Binding-site contacts:
Ligand atom CD1 contacts residue ASP318 of chain 1.B at 3.8 Å.
Ligand atom CE2 contacts residue ASN155 of chain 1.A at 3.3 Å.
Ligand atom C contacts residue ILE337 of chain 1.A at 3.9 Å (hydrophobic).
Ligand atom CA contacts residue ILE337 of chain 1.A at 3.5 Å (hydrophobic).
Ligand atom CE2 contacts residue ILE342 of chain 1.B at 4.0 Å (hydrophobic).
Ligand atom N contacts residue LYS319 of chain 1.B at 3.6 Å.
Ligand atom CE1 contacts residue VAL316 of chain 1.B at 3.9 Å (hydrophobic).
Ligand atom OXT contacts residue LYS319 of chain 1.B at 3.7 Å.
Ligand atom N contacts residue ASP318 of chain 1.B at 2.7 Å (salt-bridge).
Ligand atom CG contacts residue ILE342 of chain 1.B at 3.9 Å (hydrophobic).
Ligand atom C contacts residue ALA322 of chain 1.B at 4.0 Å (hydrophobic).
Ligand atom CA contacts residue LYS319 of chain 1.B at 3.1 Å.
Ligand atom CA contacts residue ASP318 of chain 1.B at 3.7 Å.
Ligand atom CZ contacts residue ASP318 of chain 1.B at 3.6 Å.
Ligand atom CB contacts residue LEU323 of chain 1.B at 3.8 Å (hydrophobic).
Ligand atom CD1 contacts residue LEU317 of chain 1.B at 3.7 Å (hydrophobic).
Ligand atom CE1 contacts residue LEU317 of chain 1.B at 3.8 Å (hydrophobic).
Ligand atom N contacts residue SER336 of chain 1.A at 3.1 Å (h-bond).
Ligand atom CG contacts residue ASP318 of chain 1.B at 3.7 Å.
Ligand atom O contacts residue LYS319 of chain 1.B at 3.5 Å (salt-bridge).
Ligand atom O contacts residue LEU323 of chain 1.B at 2.9 Å (h-bond).
Ligand atom CD1 contacts residue ILE342 of chain 1.B at 4.0 Å (hydrophobic).
Ligand atom OH contacts residue ASN155 of chain 1.A at 3.0 Å (h-bond).
Ligand atom C contacts residue LYS319 of chain 1.B at 3.2 Å.
Ligand atom CD2 contacts residue ILE337 of chain 1.A at 3.5 Å (hydrophobic).
Ligand atom CB contacts residue ILE337 of chain 1.A at 3.4 Å (hydrophobic).
Ligand atom O contacts residue ALA322 of chain 1.B at 3.1 Å (h-bond).
Ligand atom CD2 contacts residue ASP318 of chain 1.B at 3.4 Å.
Ligand atom CD1 contacts residue VAL316 of chain 1.B at 4.0 Å (hydrophobic).
Ligand atom CG contacts residue ILE337 of chain 1.A at 3.9 Å (hydrophobic).
Ligand atom OXT contacts residue ILE337 of chain 1.A at 2.9 Å (h-bond).
Ligand atom CE2 contacts residue ASP318 of chain 1.B at 3.6 Å.
Ligand atom N contacts residue ILE337 of chain 1.A at 2.8 Å (h-bond).
Ligand atom OH contacts residue ASP318 of chain 1.B at 3.9 Å.
Ligand atom OH contacts residue VAL352 of chain 1.B at 3.6 Å.
Ligand atom CD2 contacts residue ILE342 of chain 1.B at 3.9 Å (hydrophobic).
Ligand atom OXT contacts residue SER336 of chain 1.A at 3.8 Å.
Ligand atom O contacts residue GLY321 of chain 1.B at 3.7 Å.
Ligand atom CZ contacts residue ASN155 of chain 1.A at 3.5 Å.
Ligand atom CE1 contacts residue ASP318 of chain 1.B at 3.6 Å.

Sequence of chain 1.A:
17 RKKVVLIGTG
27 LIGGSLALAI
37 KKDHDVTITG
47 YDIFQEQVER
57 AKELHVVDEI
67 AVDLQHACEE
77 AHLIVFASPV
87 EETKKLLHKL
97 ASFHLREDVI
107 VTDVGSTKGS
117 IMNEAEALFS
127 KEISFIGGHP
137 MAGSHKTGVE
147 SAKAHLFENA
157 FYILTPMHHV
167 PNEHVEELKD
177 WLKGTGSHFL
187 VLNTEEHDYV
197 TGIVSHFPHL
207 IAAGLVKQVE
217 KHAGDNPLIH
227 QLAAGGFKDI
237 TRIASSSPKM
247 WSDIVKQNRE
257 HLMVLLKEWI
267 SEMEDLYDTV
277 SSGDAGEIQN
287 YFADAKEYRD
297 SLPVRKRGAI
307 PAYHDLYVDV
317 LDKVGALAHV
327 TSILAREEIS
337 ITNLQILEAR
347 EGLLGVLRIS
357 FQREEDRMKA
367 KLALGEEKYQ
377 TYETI

A small-molecule ligand and the protein it binds are described below.
Small molecule (SMILES): N[C@@H](Cc1ccc(O)cc1)C(=O)O

Sequence of chain 1.B:
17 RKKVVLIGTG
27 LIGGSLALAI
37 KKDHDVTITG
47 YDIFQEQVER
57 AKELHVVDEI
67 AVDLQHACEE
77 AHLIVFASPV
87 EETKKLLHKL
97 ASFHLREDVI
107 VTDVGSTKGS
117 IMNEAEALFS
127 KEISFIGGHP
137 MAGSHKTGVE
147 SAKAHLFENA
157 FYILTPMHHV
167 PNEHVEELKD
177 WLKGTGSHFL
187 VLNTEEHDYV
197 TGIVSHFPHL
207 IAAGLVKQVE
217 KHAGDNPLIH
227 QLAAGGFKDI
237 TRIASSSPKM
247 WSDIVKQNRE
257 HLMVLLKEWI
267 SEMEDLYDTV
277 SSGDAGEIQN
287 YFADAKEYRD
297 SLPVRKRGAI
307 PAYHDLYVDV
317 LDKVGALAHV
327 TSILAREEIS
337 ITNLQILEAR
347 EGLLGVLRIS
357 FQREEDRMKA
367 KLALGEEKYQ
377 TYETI